Sequence of chain 1.D:
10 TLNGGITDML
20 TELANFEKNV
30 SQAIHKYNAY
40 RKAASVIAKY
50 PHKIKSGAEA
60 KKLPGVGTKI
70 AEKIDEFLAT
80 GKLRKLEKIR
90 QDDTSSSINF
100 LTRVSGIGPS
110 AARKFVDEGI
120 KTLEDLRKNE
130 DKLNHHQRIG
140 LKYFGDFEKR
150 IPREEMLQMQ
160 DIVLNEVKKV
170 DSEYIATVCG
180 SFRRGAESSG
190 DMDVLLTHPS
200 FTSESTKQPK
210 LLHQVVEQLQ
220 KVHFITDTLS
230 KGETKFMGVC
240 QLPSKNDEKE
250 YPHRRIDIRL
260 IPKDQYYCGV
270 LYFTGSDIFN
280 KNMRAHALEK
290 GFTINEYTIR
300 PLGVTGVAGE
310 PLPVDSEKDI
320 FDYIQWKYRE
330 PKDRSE

Binding-site contacts:
Ligand atom OP1 contacts residue LYS68 of chain 1.D at 3.5 Å (salt-bridge).
Ligand atom C5' contacts residue GLY64 of chain 1.D at 3.4 Å.
Ligand atom OP2 contacts residue THR67 of chain 1.D at 3.8 Å.
Ligand atom OP2 contacts residue LYS35 of chain 1.D at 3.7 Å.
Ligand atom OP2 contacts residue LYS68 of chain 1.D at 3.5 Å (salt-bridge).
Ligand atom N3 contacts residue ALA38 of chain 1.D at 3.6 Å.
Ligand atom OP1 contacts residue VAL65 of chain 1.D at 3.5 Å (h-bond).
Ligand atom OP3 contacts residue LYS35 of chain 1.D at 2.7 Å (salt-bridge).
Ligand atom OP2 contacts residue GLY66 of chain 1.D at 3.6 Å.
Ligand atom O3' contacts residue VAL65 of chain 1.D at 3.9 Å.
Ligand atom OP2 contacts residue NA1 of chain 1.H at 3.8 Å.
Ligand atom P contacts residue LYS35 of chain 1.D at 3.8 Å.
Ligand atom OP1 contacts residue PRO63 of chain 1.D at 3.6 Å.
Ligand atom C5' contacts residue GLY66 of chain 1.D at 3.5 Å.
Ligand atom OP2 contacts residue LYS68 of chain 1.D at 3.1 Å (salt-bridge).
Ligand atom C6 contacts residue HIS34 of chain 1.D at 3.9 Å.
Ligand atom O6 contacts residue HIS34 of chain 1.D at 3.7 Å.
Ligand atom C3' contacts residue GLY66 of chain 1.D at 3.8 Å.
Ligand atom C4' contacts residue GLY64 of chain 1.D at 3.4 Å.
Ligand atom P contacts residue ILE69 of chain 1.D at 3.9 Å.
Ligand atom P contacts residue VAL65 of chain 1.D at 3.8 Å.
Ligand atom P contacts residue GLY64 of chain 1.D at 3.8 Å.
Ligand atom OP1 contacts residue GLY66 of chain 1.D at 2.8 Å (h-bond).
Ligand atom P contacts residue LYS68 of chain 1.D at 3.8 Å.
Ligand atom P contacts residue NA1 of chain 1.H at 3.7 Å.
Ligand atom C5' contacts residue TYR39 of chain 1.D at 3.5 Å (hydrophobic).
Ligand atom O5' contacts residue LYS35 of chain 1.D at 3.8 Å.
Ligand atom O3' contacts residue GLY64 of chain 1.D at 3.4 Å.
Ligand atom OP1 contacts residue GLY64 of chain 1.D at 2.8 Å (h-bond).
Ligand atom OP1 contacts residue LYS68 of chain 1.D at 2.7 Å (salt-bridge).
Ligand atom O3' contacts residue ILE69 of chain 1.D at 3.6 Å.
Ligand atom O5' contacts residue GLY66 of chain 1.D at 3.6 Å.
Ligand atom P contacts residue LYS68 of chain 1.D at 3.6 Å.
Ligand atom OP1 contacts residue LEU62 of chain 1.D at 3.7 Å.
Ligand atom P contacts residue GLY66 of chain 1.D at 3.7 Å.
Ligand atom OP1 contacts residue ILE69 of chain 1.D at 3.0 Å (h-bond).
Ligand atom OP1 contacts residue THR67 of chain 1.D at 3.7 Å.
Ligand atom O4' contacts residue ALA38 of chain 1.D at 3.4 Å.
Ligand atom OP1 contacts residue NA1 of chain 1.H at 2.7 Å (h-bond).
Ligand atom OP2 contacts residue VAL65 of chain 1.D at 3.6 Å (h-bond).

The small molecule below binds the protein below.
Small molecule (SMILES): Cc1cn([C@H]2C[C@H](O[P](=O)(O)OC[C@H]3O[C@@H](n4ccc(N)nc4=O)C[C@@H]3O[P](=O)(O)OC[C@H]3O[C@@H](n4cnc5c(=O)nc(N)[nH]c54)C[C@@H]3O[P](=O)(O)OC[C@H]3O[C@@H](n4cnc5c(=O)nc(N)[nH]c54)C[C@@H]3O)[C@@H](CO[P](=O)(O)O[C@H]3C[C@H](n4cnc5c(=O)nc(N)[nH]c54)O[C@@H]3COP(=O)(O)O)O2)c(=O)[nH]c1=O